Binding-site contacts:
Ligand atom N30 contacts residue ASP178 of chain 1.A at 3.4 Å (salt-bridge).
Ligand atom C17 contacts residue HIS185 of chain 1.A at 4.0 Å.
Ligand atom C09 contacts residue ASP182 of chain 1.A at 3.5 Å.
Ligand atom C31 contacts residue ASP178 of chain 1.A at 3.7 Å.
Ligand atom C01 contacts residue GLN87 of chain 1.A at 3.3 Å.
Ligand atom C27 contacts residue ASP178 of chain 1.A at 3.5 Å.
Ligand atom O10 contacts residue ASP182 of chain 1.A at 2.7 Å (salt-bridge).
Ligand atom C03 contacts residue TRP112 of chain 1.A at 3.5 Å (hydrophobic).
Ligand atom N02 contacts residue GLN87 of chain 1.A at 3.3 Å (h-bond).
Ligand atom C25 contacts residue TRP173 of chain 1.A at 4.0 Å (hydrophobic).
Ligand atom O28 contacts residue ASP178 of chain 1.A at 2.7 Å (salt-bridge).
Ligand atom O26 contacts residue ILE186 of chain 1.A at 3.8 Å.
Ligand atom N32 contacts residue ALA177 of chain 1.A at 3.0 Å (h-bond).
Ligand atom C01 contacts residue TRP112 of chain 1.A at 3.6 Å (hydrophobic).
Ligand atom O20 contacts residue HIS185 of chain 1.A at 2.9 Å (h-bond).
Ligand atom O26 contacts residue TRP173 of chain 1.A at 3.1 Å (h-bond).
Ligand atom C01 contacts residue GLN108 of chain 1.A at 3.7 Å.
Ligand atom C18 contacts residue HIS185 of chain 1.A at 4.0 Å.
Ligand atom O05 contacts residue GLN87 of chain 1.A at 4.0 Å.
Ligand atom O20 contacts residue ATP1 of chain 1.C at 3.6 Å.
Ligand atom C34 contacts residue ASP182 of chain 1.A at 3.5 Å.
Ligand atom N32 contacts residue ASP178 of chain 1.A at 3.7 Å.
Ligand atom O05 contacts residue CA1 of chain 1.G at 3.9 Å.
Ligand atom O22 contacts residue ATP1 of chain 1.C at 2.6 Å (h-bond).
Ligand atom C18 contacts residue TRP173 of chain 1.A at 4.0 Å (hydrophobic).
Ligand atom N39 contacts residue TRP112 of chain 1.A at 3.1 Å (h-bond).
Ligand atom O22 contacts residue ASP130 of chain 1.A at 3.8 Å.
Ligand atom C15 contacts residue HIS185 of chain 1.A at 3.9 Å.
Ligand atom C18 contacts residue THR189 of chain 1.A at 3.9 Å.
Ligand atom O28 contacts residue ILE186 of chain 1.A at 3.9 Å.
Ligand atom O28 contacts residue TRP173 of chain 1.A at 3.0 Å (h-bond).
Ligand atom O05 contacts residue TRP112 of chain 1.A at 3.3 Å.
Ligand atom O16 contacts residue HIS185 of chain 1.A at 3.3 Å (h-bond).
Ligand atom C19 contacts residue HIS185 of chain 1.A at 3.9 Å.
Ligand atom C24 contacts residue ASP182 of chain 1.A at 4.0 Å.
Ligand atom C27 contacts residue ASP182 of chain 1.A at 3.8 Å.
Ligand atom C06 contacts residue TRP112 of chain 1.A at 4.0 Å (hydrophobic).
Ligand atom N02 contacts residue TRP112 of chain 1.A at 3.6 Å.
Ligand atom C21 contacts residue ATP1 of chain 1.C at 3.2 Å.
Ligand atom C04 contacts residue TRP112 of chain 1.A at 3.9 Å (hydrophobic).

Sequence of chain 1.A:
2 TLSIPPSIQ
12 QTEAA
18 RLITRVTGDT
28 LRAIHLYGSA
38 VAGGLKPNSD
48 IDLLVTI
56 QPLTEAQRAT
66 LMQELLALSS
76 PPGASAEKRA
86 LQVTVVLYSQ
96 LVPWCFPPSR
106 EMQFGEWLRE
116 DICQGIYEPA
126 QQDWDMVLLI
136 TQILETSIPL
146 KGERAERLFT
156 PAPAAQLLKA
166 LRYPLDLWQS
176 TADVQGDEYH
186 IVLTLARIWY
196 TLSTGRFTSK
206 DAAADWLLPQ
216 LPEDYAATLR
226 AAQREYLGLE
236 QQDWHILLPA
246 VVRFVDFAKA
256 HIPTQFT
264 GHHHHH

A protein and the small-molecule ligand that binds it are described below.
Small molecule (SMILES): [H]/N=C(/N)N[C@H]1[C@H](O)[C@@H](N/C(N)=N/[H])[C@H](O)[C@@H](O)[C@@H]1O[C@@H]1O[C@@H](C)[C@](O)(CO)[C@H]1O[C@@H]1O[C@@H](CO)[C@H](O)[C@@H](O)[C@@H]1NC